Sequence of chain 1.B:
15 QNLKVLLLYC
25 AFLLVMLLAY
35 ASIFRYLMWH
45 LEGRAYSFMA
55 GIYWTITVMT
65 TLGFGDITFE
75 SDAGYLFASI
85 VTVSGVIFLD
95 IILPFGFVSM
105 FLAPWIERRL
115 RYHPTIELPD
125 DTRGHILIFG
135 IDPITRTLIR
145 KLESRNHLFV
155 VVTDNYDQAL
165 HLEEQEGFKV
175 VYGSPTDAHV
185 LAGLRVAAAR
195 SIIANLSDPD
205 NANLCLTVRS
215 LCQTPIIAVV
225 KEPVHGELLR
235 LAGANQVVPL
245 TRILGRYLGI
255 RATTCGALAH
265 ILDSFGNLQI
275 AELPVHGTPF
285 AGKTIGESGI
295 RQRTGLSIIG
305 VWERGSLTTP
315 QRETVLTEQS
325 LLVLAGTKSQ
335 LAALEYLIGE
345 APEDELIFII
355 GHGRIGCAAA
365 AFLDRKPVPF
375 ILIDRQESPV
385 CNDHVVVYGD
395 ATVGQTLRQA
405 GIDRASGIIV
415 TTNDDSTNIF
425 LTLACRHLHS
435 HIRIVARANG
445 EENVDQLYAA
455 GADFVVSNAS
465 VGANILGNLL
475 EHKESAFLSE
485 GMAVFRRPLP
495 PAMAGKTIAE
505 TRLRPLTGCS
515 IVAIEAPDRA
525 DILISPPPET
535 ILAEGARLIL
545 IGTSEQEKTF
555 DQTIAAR

Binding-site contacts:
Ligand atom O6 contacts residue ARG39 of chain 1.B at 3.8 Å.
Ligand atom C6 contacts residue ALA49 of chain 1.B at 4.5 Å (hydrophobic).
Ligand atom O3 contacts residue TRP43 of chain 1.B at 4.4 Å.
Ligand atom C4 contacts residue TRP43 of chain 1.B at 4.4 Å (hydrophobic).
Ligand atom C6 contacts residue TRP43 of chain 1.B at 4.0 Å (hydrophobic).
Ligand atom O6 contacts residue TYR50 of chain 1.B at 3.6 Å (h-bond).
Ligand atom O6 contacts residue ALA49 of chain 1.B at 4.1 Å.
Ligand atom O4 contacts residue ALA49 of chain 1.B at 3.3 Å.
Ligand atom O5 contacts residue TRP43 of chain 1.B at 4.2 Å.
Ligand atom C4 contacts residue ALA49 of chain 1.B at 4.2 Å (hydrophobic).

The protein below binds the small molecule below.
Small molecule (SMILES): OC[C@H]1O[C@H](O)[C@H](O)[C@@H](O)[C@@H]1O